A small-molecule ligand and the protein it binds are described below.
Small molecule (SMILES): CC[C@H](C)[C@H](NC(=O)[C@@H](NC(=O)[C@H](O)[C@@H](C=O)C(C)C)C(C)C)C(=O)O

Binding-site contacts:
Ligand atom O3 contacts residue MET100 of chain 1.D at 2.9 Å (h-bond).
Ligand atom C24 contacts residue HIS143 of chain 1.D at 3.8 Å.
Ligand atom C23 contacts residue VAL72 of chain 1.D at 3.5 Å (hydrophobic).
Ligand atom O26 contacts residue GLY128 of chain 1.D at 3.8 Å.
Ligand atom C18 contacts residue VAL72 of chain 1.D at 3.7 Å (hydrophobic).
Ligand atom C7 contacts residue GLY70 of chain 1.D at 3.3 Å.
Ligand atom O10 contacts residue EDO1 of chain 1.V at 3.1 Å (h-bond).
Ligand atom C11 contacts residue VAL72 of chain 1.D at 3.7 Å (hydrophobic).
Ligand atom N20 contacts residue LEU127 of chain 1.D at 2.9 Å (h-bond).
Ligand atom C1 contacts residue MET100 of chain 1.D at 3.4 Å (hydrophobic).
Ligand atom C9 contacts residue SER99 of chain 1.D at 3.5 Å.
Ligand atom C18 contacts residue LEU127 of chain 1.D at 3.6 Å (hydrophobic).
Ligand atom N13 contacts residue GLY70 of chain 1.D at 3.1 Å (h-bond).
Ligand atom C9 contacts residue GLY70 of chain 1.D at 3.1 Å.
Ligand atom C1 contacts residue SER99 of chain 1.D at 1.3 Å.
Ligand atom O19 contacts residue VAL72 of chain 1.D at 3.0 Å (h-bond).
Ligand atom O19 contacts residue SER71 of chain 1.D at 3.6 Å.
Ligand atom C23 contacts residue LEU127 of chain 1.D at 3.7 Å (hydrophobic).
Ligand atom C42 contacts residue PRO126 of chain 1.D at 3.5 Å (hydrophobic).
Ligand atom O3 contacts residue GLY70 of chain 1.D at 3.0 Å (h-bond).
Ligand atom C42 contacts residue THR147 of chain 1.D at 3.8 Å.
Ligand atom O3 contacts residue PRO68 of chain 1.D at 3.7 Å.
Ligand atom O12 contacts residue VAL72 of chain 1.D at 3.9 Å.
Ligand atom O10 contacts residue MET100 of chain 1.D at 3.5 Å.
Ligand atom C21 contacts residue LEU127 of chain 1.D at 3.8 Å (hydrophobic).
Ligand atom O10 contacts residue VAL72 of chain 1.D at 3.5 Å.
Ligand atom C4 contacts residue SER99 of chain 1.D at 2.4 Å.
Ligand atom C6 contacts residue SER99 of chain 1.D at 3.5 Å.
Ligand atom C11 contacts residue LEU127 of chain 1.D at 3.9 Å (hydrophobic).
Ligand atom C22 contacts residue LEU127 of chain 1.D at 3.6 Å (hydrophobic).
Ligand atom O12 contacts residue LEU127 of chain 1.D at 2.8 Å (h-bond).
Ligand atom C11 contacts residue GLY70 of chain 1.D at 3.6 Å.
Ligand atom O3 contacts residue GLY69 of chain 1.D at 3.3 Å.
Ligand atom C6 contacts residue LEU127 of chain 1.D at 3.8 Å (hydrophobic).
Ligand atom O10 contacts residue SER99 of chain 1.D at 3.5 Å (h-bond).
Ligand atom C5 contacts residue SER99 of chain 1.D at 3.4 Å.
Ligand atom O12 contacts residue PRO126 of chain 1.D at 3.3 Å.
Ligand atom C42 contacts residue LEU127 of chain 1.D at 3.8 Å (hydrophobic).
Ligand atom O3 contacts residue SER99 of chain 1.D at 2.3 Å (h-bond).
Ligand atom C14 contacts residue LEU127 of chain 1.D at 3.4 Å (hydrophobic).

Sequence of chain 1.D:
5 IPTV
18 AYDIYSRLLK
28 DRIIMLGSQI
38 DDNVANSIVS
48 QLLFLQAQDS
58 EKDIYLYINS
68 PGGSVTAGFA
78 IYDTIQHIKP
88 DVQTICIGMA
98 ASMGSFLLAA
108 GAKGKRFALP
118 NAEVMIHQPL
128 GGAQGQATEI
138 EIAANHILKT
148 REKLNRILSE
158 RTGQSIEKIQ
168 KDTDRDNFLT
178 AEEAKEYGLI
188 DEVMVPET